Binding-site contacts:
Ligand atom N3A contacts residue PHE179 of chain 57.A at 3.2 Å.
Ligand atom CM3 contacts residue TYR190 of chain 57.A at 3.5 Å (hydrophobic).
Ligand atom C5B contacts residue LEU181 of chain 57.A at 3.4 Å (hydrophobic).
Ligand atom O1B contacts residue ILE98 of chain 57.A at 3.0 Å.
Ligand atom CM6 contacts residue MET214 of chain 57.A at 3.5 Å (hydrophobic).
Ligand atom F3 contacts residue ALA166 of chain 57.A at 2.8 Å.
Ligand atom F3 contacts residue TYR144 of chain 57.A at 2.9 Å.
Ligand atom CM4 contacts residue TYR142 of chain 57.A at 3.5 Å (hydrophobic).
Ligand atom C1B contacts residue LEU181 of chain 57.A at 3.7 Å (hydrophobic).
Ligand atom C5B contacts residue TYR144 of chain 57.A at 3.5 Å (hydrophobic).
Ligand atom C3A contacts residue TYR144 of chain 57.A at 3.4 Å (hydrophobic).
Ligand atom C4 contacts residue TYR190 of chain 57.A at 3.4 Å (hydrophobic).
Ligand atom CM3 contacts residue ASN212 of chain 57.A at 3.5 Å.
Ligand atom CM6 contacts residue TYR144 of chain 57.A at 3.3 Å (hydrophobic).
Ligand atom N1A contacts residue PHE179 of chain 57.A at 3.7 Å.
Ligand atom N3A contacts residue TYR144 of chain 57.A at 3.7 Å.
Ligand atom F2 contacts residue TYR142 of chain 57.A at 3.6 Å.
Ligand atom C1B contacts residue ILE98 of chain 57.A at 3.6 Å (hydrophobic).
Ligand atom F3 contacts residue MET143 of chain 57.A at 3.3 Å.
Ligand atom F2 contacts residue PHE179 of chain 57.A at 3.3 Å.
Ligand atom CM6 contacts residue LEU184 of chain 57.A at 3.0 Å (hydrophobic).
Ligand atom F1 contacts residue PHE179 of chain 57.A at 3.8 Å.
Ligand atom C3A contacts residue PHE179 of chain 57.A at 3.4 Å (hydrophobic).
Ligand atom O1 contacts residue MET214 of chain 57.A at 3.5 Å (h-bond).
Ligand atom C2A contacts residue TYR144 of chain 57.A at 3.5 Å (hydrophobic).
Ligand atom F2 contacts residue VAL168 of chain 57.A at 2.6 Å.
Ligand atom C5 contacts residue MET214 of chain 57.A at 3.5 Å (hydrophobic).
Ligand atom C6B contacts residue LEU181 of chain 57.A at 3.4 Å (hydrophobic).
Ligand atom F3 contacts residue SER167 of chain 57.A at 3.8 Å.
Ligand atom N1A contacts residue TYR144 of chain 57.A at 3.1 Å.
Ligand atom F1 contacts residue LEU217 of chain 57.A at 3.4 Å.
Ligand atom C1C contacts residue MET214 of chain 57.A at 3.5 Å (hydrophobic).
Ligand atom O1A contacts residue TYR144 of chain 57.A at 3.1 Å.
Ligand atom CM4 contacts residue PHE179 of chain 57.A at 3.8 Å (hydrophobic).
Ligand atom CM2 contacts residue ILE122 of chain 57.A at 3.5 Å (hydrophobic).
Ligand atom N1A contacts residue LEU181 of chain 57.A at 3.7 Å.
Ligand atom C4B contacts residue LEU181 of chain 57.A at 3.5 Å (hydrophobic).
Ligand atom F3 contacts residue TYR142 of chain 57.A at 2.8 Å.
Ligand atom C2A contacts residue PHE179 of chain 57.A at 3.6 Å (hydrophobic).
Ligand atom F1 contacts residue TYR142 of chain 57.A at 3.6 Å.

Sequence of chain 57.C:
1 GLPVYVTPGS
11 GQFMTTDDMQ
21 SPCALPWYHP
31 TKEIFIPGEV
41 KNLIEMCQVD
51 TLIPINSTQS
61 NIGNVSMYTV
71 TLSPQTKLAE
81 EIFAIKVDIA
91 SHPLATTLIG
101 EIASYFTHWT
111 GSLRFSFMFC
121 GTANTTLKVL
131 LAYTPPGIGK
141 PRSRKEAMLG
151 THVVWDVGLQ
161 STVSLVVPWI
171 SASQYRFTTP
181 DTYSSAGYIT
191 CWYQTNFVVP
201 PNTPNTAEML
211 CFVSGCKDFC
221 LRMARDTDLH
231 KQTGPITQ

Sequence of chain 57.A:
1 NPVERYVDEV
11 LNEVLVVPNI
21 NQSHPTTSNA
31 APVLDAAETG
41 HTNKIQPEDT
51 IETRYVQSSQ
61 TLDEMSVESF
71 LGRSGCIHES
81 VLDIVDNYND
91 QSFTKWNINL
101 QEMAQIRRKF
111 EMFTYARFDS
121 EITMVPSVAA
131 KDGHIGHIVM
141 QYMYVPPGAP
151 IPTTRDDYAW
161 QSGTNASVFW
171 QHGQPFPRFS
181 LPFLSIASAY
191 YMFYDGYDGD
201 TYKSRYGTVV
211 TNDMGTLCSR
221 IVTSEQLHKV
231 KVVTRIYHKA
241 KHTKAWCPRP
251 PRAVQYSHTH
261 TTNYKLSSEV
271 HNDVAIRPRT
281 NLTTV

This protein binds this small molecule.
Small molecule (SMILES): Cc1cc(CCCOc2c(C)cc(-c3noc(C(F)(F)F)n3)cc2C)on1